A protein and the small-molecule ligand that binds it are described below.
Small molecule (SMILES): Nc1ncnc2c1ncn2[C@@H]1O[C@H](CO[P](=O)(O)O[P](=O)(O)NP(=O)(O)O)[C@@H](O)[C@H]1O

Binding-site contacts:
Ligand atom O1G contacts residue ASN624 of chain 3.D at 3.3 Å (h-bond).
Ligand atom C2' contacts residue LEU526 of chain 3.D at 3.8 Å (hydrophobic).
Ligand atom O2G contacts residue PRO520 of chain 3.D at 3.2 Å.
Ligand atom N1 contacts residue ILE656 of chain 3.D at 3.7 Å.
Ligand atom N7 contacts residue GLY521 of chain 3.D at 3.8 Å.
Ligand atom N6 contacts residue ILE479 of chain 3.D at 3.7 Å.
Ligand atom O2' contacts residue THR688 of chain 3.D at 3.1 Å (h-bond).
Ligand atom O3G contacts residue ASP577 of chain 3.D at 3.1 Å (salt-bridge).
Ligand atom O4' contacts residue GLY521 of chain 3.D at 3.8 Å.
Ligand atom O2A contacts residue THR525 of chain 3.D at 3.2 Å.
Ligand atom O2B contacts residue LYS524 of chain 3.D at 3.8 Å.
Ligand atom O1G contacts residue ARG635 of chain 2.C at 2.8 Å (salt-bridge).
Ligand atom N3 contacts residue ILE656 of chain 3.D at 3.8 Å.
Ligand atom C4 contacts residue LEU526 of chain 3.D at 3.8 Å (hydrophobic).
Ligand atom O3G contacts residue LYS524 of chain 3.D at 3.4 Å.
Ligand atom N1 contacts residue ILE479 of chain 3.D at 3.7 Å.
Ligand atom C2' contacts residue THR688 of chain 3.D at 3.8 Å.
Ligand atom O2B contacts residue GLY521 of chain 3.D at 3.4 Å.
Ligand atom C8 contacts residue GLY521 of chain 3.D at 3.2 Å.
Ligand atom C1' contacts residue THR688 of chain 3.D at 3.5 Å.
Ligand atom N7 contacts residue GLY523 of chain 3.D at 3.2 Å.
Ligand atom O2G contacts residue GLY521 of chain 3.D at 3.8 Å.
Ligand atom O2B contacts residue CYS522 of chain 3.D at 2.6 Å (h-bond).
Ligand atom N1 contacts residue ASP478 of chain 3.D at 2.9 Å (salt-bridge).
Ligand atom O1B contacts residue GLY523 of chain 3.D at 3.8 Å.
Ligand atom N7 contacts residue CYS522 of chain 3.D at 3.3 Å (h-bond).
Ligand atom O2B contacts residue GLY523 of chain 3.D at 2.8 Å (h-bond).
Ligand atom C8 contacts residue GLY523 of chain 3.D at 3.8 Å.
Ligand atom O1A contacts residue LEU526 of chain 3.D at 3.7 Å.
Ligand atom C5' contacts residue GLY521 of chain 3.D at 3.5 Å.
Ligand atom N3 contacts residue LEU526 of chain 3.D at 3.7 Å.
Ligand atom C2 contacts residue ILE656 of chain 3.D at 3.7 Å (hydrophobic).
Ligand atom O1B contacts residue LYS524 of chain 3.D at 3.1 Å.
Ligand atom O3A contacts residue THR525 of chain 3.D at 3.8 Å.
Ligand atom O2G contacts residue LYS524 of chain 3.D at 3.0 Å (salt-bridge).
Ligand atom O2A contacts residue LEU526 of chain 3.D at 3.5 Å.
Ligand atom O1B contacts residue THR525 of chain 3.D at 2.7 Å (h-bond).
Ligand atom O1A contacts residue GLY523 of chain 3.D at 3.0 Å.
Ligand atom C2 contacts residue ASP478 of chain 3.D at 3.1 Å.
Ligand atom O2G contacts residue PRO519 of chain 3.D at 3.0 Å (h-bond).

Sequence of chain 2.C:
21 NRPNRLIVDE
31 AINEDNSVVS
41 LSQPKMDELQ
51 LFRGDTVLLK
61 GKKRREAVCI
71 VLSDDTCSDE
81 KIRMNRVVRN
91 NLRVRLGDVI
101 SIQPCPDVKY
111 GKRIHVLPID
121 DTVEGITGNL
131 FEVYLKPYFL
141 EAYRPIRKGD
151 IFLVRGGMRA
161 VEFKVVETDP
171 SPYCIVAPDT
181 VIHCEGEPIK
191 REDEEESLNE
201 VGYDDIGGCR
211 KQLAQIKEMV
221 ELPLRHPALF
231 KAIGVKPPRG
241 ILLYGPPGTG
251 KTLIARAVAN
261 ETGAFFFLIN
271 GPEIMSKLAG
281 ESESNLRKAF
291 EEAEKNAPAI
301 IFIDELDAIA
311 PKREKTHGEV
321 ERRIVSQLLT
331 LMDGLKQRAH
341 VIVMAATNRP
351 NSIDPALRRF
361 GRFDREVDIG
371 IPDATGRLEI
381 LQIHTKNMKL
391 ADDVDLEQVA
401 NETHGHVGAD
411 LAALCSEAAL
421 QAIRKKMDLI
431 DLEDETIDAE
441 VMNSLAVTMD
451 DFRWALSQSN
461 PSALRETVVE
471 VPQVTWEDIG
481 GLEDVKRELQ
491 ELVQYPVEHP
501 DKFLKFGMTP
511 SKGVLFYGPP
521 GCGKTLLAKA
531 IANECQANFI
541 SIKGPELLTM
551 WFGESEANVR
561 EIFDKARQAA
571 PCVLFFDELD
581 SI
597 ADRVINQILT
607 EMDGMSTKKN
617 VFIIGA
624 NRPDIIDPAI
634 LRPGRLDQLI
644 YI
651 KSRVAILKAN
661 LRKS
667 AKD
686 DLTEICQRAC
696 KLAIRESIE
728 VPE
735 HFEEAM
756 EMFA

Sequence of chain 3.D:
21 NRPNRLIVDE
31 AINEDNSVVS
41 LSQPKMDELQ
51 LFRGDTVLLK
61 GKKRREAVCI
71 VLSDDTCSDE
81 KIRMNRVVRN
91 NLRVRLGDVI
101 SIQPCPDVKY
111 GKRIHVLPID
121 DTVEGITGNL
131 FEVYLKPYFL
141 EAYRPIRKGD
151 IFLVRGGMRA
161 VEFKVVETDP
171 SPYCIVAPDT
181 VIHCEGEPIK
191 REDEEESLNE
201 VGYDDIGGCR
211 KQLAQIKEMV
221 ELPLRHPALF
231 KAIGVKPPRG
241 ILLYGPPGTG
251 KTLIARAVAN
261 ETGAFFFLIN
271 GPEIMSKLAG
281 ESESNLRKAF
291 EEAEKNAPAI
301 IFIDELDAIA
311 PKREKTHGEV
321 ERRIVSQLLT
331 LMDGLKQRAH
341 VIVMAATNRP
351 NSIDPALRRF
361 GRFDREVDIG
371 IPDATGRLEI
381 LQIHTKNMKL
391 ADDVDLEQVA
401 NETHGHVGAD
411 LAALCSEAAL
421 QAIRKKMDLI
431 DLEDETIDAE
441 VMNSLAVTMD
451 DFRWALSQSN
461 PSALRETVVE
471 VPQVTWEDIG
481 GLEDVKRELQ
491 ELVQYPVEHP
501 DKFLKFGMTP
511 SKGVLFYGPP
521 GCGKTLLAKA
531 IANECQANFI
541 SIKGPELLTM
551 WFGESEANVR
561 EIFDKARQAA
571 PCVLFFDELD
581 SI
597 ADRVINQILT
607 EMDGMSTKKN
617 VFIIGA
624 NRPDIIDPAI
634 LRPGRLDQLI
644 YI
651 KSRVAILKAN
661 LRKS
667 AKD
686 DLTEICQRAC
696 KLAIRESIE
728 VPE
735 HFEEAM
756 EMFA